Binding-site contacts:
Ligand atom CAH contacts residue ALA296 of chain 2.A at 3.9 Å (hydrophobic).
Ligand atom CAD contacts residue LEU213 of chain 2.A at 3.7 Å (hydrophobic).
Ligand atom CAH contacts residue MET227 of chain 2.A at 4.4 Å (hydrophobic).
Ligand atom NAG contacts residue TYR82 of chain 2.A at 4.1 Å.
Ligand atom OAA contacts residue PRO295 of chain 2.A at 3.9 Å.
Ligand atom CAI contacts residue FAD1 of chain 2.B at 4.4 Å.
Ligand atom CAJ contacts residue ARG211 of chain 2.A at 3.7 Å.
Ligand atom CAD contacts residue PRO295 of chain 2.A at 3.4 Å (hydrophobic).
Ligand atom OAB contacts residue ALA296 of chain 2.A at 3.6 Å.
Ligand atom CAH contacts residue LEU352 of chain 2.A at 4.5 Å (hydrophobic).
Ligand atom OAB contacts residue LEU352 of chain 2.A at 3.5 Å.
Ligand atom NAG contacts residue PRO295 of chain 2.A at 3.3 Å (h-bond).
Ligand atom CAI contacts residue PRO295 of chain 2.A at 3.5 Å (hydrophobic).
Ligand atom CAD contacts residue ALA298 of chain 2.A at 4.0 Å (hydrophobic).
Ligand atom OAC contacts residue LEU213 of chain 2.A at 4.0 Å.
Ligand atom OAC contacts residue PRO295 of chain 2.A at 4.2 Å.
Ligand atom OAA contacts residue TYR270 of chain 2.A at 4.0 Å.
Ligand atom CAE contacts residue ARG211 of chain 2.A at 3.8 Å.
Ligand atom CAE contacts residue PRO295 of chain 2.A at 3.3 Å (hydrophobic).
Ligand atom CAE contacts residue LEU352 of chain 2.A at 3.8 Å (hydrophobic).
Ligand atom OAC contacts residue FAD1 of chain 2.B at 3.4 Å (h-bond).
Ligand atom CAJ contacts residue PRO295 of chain 2.A at 3.4 Å (hydrophobic).
Ligand atom CAE contacts residue ALA296 of chain 2.A at 3.4 Å (hydrophobic).
Ligand atom OAA contacts residue MET227 of chain 2.A at 4.0 Å.
Ligand atom CAI contacts residue LEU213 of chain 2.A at 3.8 Å (hydrophobic).
Ligand atom CAF contacts residue MET227 of chain 2.A at 4.5 Å (hydrophobic).
Ligand atom CAH contacts residue PRO295 of chain 2.A at 4.2 Å (hydrophobic).
Ligand atom CAF contacts residue PRO295 of chain 2.A at 3.5 Å (hydrophobic).
Ligand atom OAA contacts residue ARG211 of chain 2.A at 3.4 Å (salt-bridge).
Ligand atom NAG contacts residue ALA296 of chain 2.A at 3.5 Å (h-bond).
Ligand atom NAG contacts residue ALA298 of chain 2.A at 4.3 Å.
Ligand atom OAB contacts residue ARG211 of chain 2.A at 2.8 Å (salt-bridge).
Ligand atom CAF contacts residue LEU213 of chain 2.A at 4.3 Å (hydrophobic).
Ligand atom NAG contacts residue LEU213 of chain 2.A at 4.1 Å.
Ligand atom CAH contacts residue ARG211 of chain 2.A at 3.2 Å.
Ligand atom OAC contacts residue TYR223 of chain 2.A at 3.8 Å.
Ligand atom CAJ contacts residue ALA296 of chain 2.A at 3.9 Å (hydrophobic).

The protein below binds the small molecule below.
Small molecule (SMILES): O=C(O)c1cncc(O)c1

Sequence of chain 2.A:
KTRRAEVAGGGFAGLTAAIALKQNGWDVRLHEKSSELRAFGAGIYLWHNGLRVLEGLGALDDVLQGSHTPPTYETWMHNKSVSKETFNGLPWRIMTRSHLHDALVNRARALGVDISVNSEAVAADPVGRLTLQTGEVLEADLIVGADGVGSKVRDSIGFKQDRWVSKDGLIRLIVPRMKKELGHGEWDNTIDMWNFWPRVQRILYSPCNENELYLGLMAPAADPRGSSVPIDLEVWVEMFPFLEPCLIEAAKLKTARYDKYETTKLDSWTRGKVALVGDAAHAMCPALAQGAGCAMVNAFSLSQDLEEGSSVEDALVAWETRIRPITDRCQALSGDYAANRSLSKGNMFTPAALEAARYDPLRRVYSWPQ